Sequence of chain 1.A:
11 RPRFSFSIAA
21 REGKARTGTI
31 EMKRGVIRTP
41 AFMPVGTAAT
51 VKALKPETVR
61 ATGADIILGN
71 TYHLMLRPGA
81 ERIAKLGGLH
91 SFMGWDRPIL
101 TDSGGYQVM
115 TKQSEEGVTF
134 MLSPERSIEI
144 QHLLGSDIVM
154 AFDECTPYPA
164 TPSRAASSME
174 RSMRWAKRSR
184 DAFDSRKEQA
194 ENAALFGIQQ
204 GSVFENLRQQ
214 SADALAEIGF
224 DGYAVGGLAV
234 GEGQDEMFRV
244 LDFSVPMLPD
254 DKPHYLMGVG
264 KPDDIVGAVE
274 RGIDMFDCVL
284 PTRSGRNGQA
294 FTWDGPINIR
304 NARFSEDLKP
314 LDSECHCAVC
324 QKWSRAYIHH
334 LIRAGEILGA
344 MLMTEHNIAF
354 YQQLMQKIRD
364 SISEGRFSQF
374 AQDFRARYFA

Binding-site contacts:
Ligand atom C1 contacts residue TYR106 of chain 1.A at 3.6 Å (hydrophobic).
Ligand atom C10 contacts residue TYR106 of chain 1.A at 3.6 Å (hydrophobic).
Ligand atom N20 contacts residue ASP280 of chain 1.A at 2.7 Å (salt-bridge).
Ligand atom N11 contacts residue GLY261 of chain 1.A at 3.5 Å.
Ligand atom C24 contacts residue ASN70 of chain 1.A at 3.2 Å.
Ligand atom N5 contacts residue TYR106 of chain 1.A at 3.6 Å.
Ligand atom O16 contacts residue GLY230 of chain 1.A at 2.7 Å (h-bond).
Ligand atom N17 contacts residue ASP102 of chain 1.A at 2.7 Å (salt-bridge).
Ligand atom C8 contacts residue TYR106 of chain 1.A at 3.4 Å (hydrophobic).
Ligand atom N11 contacts residue TYR106 of chain 1.A at 3.5 Å.
Ligand atom C12 contacts residue MET260 of chain 1.A at 3.6 Å (hydrophobic).
Ligand atom C21 contacts residue ASP280 of chain 1.A at 3.6 Å.
Ligand atom C25 contacts residue ASN70 of chain 1.A at 3.6 Å.
Ligand atom C21 contacts residue ASP102 of chain 1.A at 3.5 Å.
Ligand atom N13 contacts residue LEU231 of chain 1.A at 2.8 Å (h-bond).
Ligand atom C19 contacts residue ASP280 of chain 1.A at 3.4 Å.
Ligand atom C9 contacts residue TYR106 of chain 1.A at 3.4 Å (hydrophobic).
Ligand atom N14 contacts residue ALA232 of chain 1.A at 2.9 Å (h-bond).
Ligand atom C18 contacts residue ASP102 of chain 1.A at 3.4 Å.
Ligand atom C7 contacts residue GLY230 of chain 1.A at 3.6 Å.
Ligand atom O16 contacts residue GLY229 of chain 1.A at 3.3 Å.
Ligand atom C12 contacts residue GLY261 of chain 1.A at 3.6 Å.
Ligand atom O16 contacts residue GLN203 of chain 1.A at 3.0 Å (h-bond).
Ligand atom C4 contacts residue ASP102 of chain 1.A at 3.6 Å.
Ligand atom N17 contacts residue ASP156 of chain 1.A at 3.1 Å (salt-bridge).
Ligand atom C15 contacts residue GLY261 of chain 1.A at 2.9 Å.
Ligand atom C12 contacts residue TYR106 of chain 1.A at 3.4 Å (hydrophobic).
Ligand atom N5 contacts residue ASP102 of chain 1.A at 3.0 Å (salt-bridge).
Ligand atom C15 contacts residue ALA232 of chain 1.A at 3.6 Å (hydrophobic).
Ligand atom N13 contacts residue MET260 of chain 1.A at 3.5 Å (h-bond).
Ligand atom C19 contacts residue GLY261 of chain 1.A at 3.6 Å.
Ligand atom N5 contacts residue MET260 of chain 1.A at 3.3 Å.
Ligand atom C6 contacts residue TYR106 of chain 1.A at 3.5 Å (hydrophobic).
Ligand atom N14 contacts residue GLY261 of chain 1.A at 3.5 Å (h-bond).
Ligand atom C24 contacts residue GLN107 of chain 1.A at 3.6 Å.
Ligand atom N17 contacts residue MET260 of chain 1.A at 3.6 Å.
Ligand atom N17 contacts residue ILE201 of chain 1.A at 3.5 Å.
Ligand atom O16 contacts residue CYS158 of chain 1.A at 3.4 Å (h-bond).
Ligand atom N3 contacts residue ASP156 of chain 1.A at 2.8 Å (salt-bridge).
Ligand atom C4 contacts residue MET260 of chain 1.A at 3.5 Å (hydrophobic).

The protein below binds the small molecule below.
Small molecule (SMILES): CNc1nc2c(CCNCC3CCCC3)c3nc(N)[nH]c(=O)c3cc2[nH]1